This protein binds this small molecule.
Small molecule (SMILES): CC(=O)N[C@@H]1[C@@H](O)[C@H](O)[C@@H](CO)O[C@H]1O

Binding-site contacts:
Ligand atom O5 contacts residue ASN37 of chain 1.B at 3.0 Å (h-bond).
Ligand atom O7 contacts residue ASN54 of chain 1.B at 3.6 Å.
Ligand atom C6 contacts residue GLU35 of chain 1.B at 4.1 Å.
Ligand atom C1 contacts residue ASN54 of chain 1.B at 3.2 Å.
Ligand atom O3 contacts residue GLU35 of chain 1.B at 4.4 Å.
Ligand atom C1 contacts residue GLU35 of chain 1.B at 4.2 Å.
Ligand atom N2 contacts residue ASN54 of chain 1.B at 3.5 Å (h-bond).
Ligand atom O1 contacts residue GLU35 of chain 1.B at 3.3 Å (salt-bridge).
Ligand atom C2 contacts residue ASN54 of chain 1.B at 4.0 Å.
Ligand atom C5 contacts residue GLU35 of chain 1.B at 4.2 Å.
Ligand atom O5 contacts residue GLU35 of chain 1.B at 4.4 Å.
Ligand atom O4 contacts residue GLU35 of chain 1.B at 3.7 Å.
Ligand atom O1 contacts residue ASN37 of chain 1.B at 2.7 Å (h-bond).
Ligand atom O5 contacts residue ASN54 of chain 1.B at 4.0 Å.
Ligand atom C3 contacts residue GLU35 of chain 1.B at 4.4 Å.
Ligand atom O6 contacts residue ASN37 of chain 1.B at 3.9 Å.
Ligand atom C1 contacts residue ASN37 of chain 1.B at 3.5 Å.
Ligand atom C5 contacts residue ASN37 of chain 1.B at 4.3 Å.
Ligand atom C2 contacts residue GLU35 of chain 1.B at 4.3 Å.
Ligand atom C7 contacts residue GLU35 of chain 1.B at 4.3 Å.
Ligand atom C7 contacts residue ASN54 of chain 1.B at 3.4 Å.
Ligand atom O1 contacts residue ASN54 of chain 1.B at 2.4 Å.
Ligand atom C2 contacts residue ASN37 of chain 1.B at 4.4 Å.
Ligand atom C4 contacts residue GLU35 of chain 1.B at 3.4 Å.
Ligand atom O7 contacts residue GLU35 of chain 1.B at 3.2 Å (salt-bridge).
Ligand atom O7 contacts residue ASN36 of chain 1.B at 4.2 Å.
Ligand atom C8 contacts residue ASN54 of chain 1.B at 3.8 Å.

Sequence of chain 1.B:
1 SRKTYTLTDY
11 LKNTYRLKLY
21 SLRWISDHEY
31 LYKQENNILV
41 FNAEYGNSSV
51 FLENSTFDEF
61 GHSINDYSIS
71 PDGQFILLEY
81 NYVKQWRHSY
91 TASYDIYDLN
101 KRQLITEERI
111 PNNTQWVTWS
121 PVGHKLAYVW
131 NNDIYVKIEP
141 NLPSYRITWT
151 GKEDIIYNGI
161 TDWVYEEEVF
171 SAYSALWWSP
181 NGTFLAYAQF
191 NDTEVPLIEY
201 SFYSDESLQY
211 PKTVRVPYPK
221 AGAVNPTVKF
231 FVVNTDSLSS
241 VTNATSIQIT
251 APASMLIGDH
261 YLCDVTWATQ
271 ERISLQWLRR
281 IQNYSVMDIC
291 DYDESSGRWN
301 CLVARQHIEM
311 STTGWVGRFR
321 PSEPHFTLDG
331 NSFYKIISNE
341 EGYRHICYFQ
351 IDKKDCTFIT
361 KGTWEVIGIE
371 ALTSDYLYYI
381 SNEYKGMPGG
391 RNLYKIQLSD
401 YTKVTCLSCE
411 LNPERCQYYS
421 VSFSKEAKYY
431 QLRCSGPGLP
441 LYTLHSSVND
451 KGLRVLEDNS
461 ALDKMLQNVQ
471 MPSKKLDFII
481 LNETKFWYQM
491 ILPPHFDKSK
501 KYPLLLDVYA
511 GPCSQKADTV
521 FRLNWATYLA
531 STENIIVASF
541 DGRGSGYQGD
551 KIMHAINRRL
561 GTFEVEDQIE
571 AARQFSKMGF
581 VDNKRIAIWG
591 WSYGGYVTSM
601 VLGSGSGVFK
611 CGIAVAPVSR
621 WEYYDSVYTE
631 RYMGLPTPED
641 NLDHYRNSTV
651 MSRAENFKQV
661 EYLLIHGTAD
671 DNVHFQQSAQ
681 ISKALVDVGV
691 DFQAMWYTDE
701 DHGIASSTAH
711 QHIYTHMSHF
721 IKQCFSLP